Sequence of chain 1.C:
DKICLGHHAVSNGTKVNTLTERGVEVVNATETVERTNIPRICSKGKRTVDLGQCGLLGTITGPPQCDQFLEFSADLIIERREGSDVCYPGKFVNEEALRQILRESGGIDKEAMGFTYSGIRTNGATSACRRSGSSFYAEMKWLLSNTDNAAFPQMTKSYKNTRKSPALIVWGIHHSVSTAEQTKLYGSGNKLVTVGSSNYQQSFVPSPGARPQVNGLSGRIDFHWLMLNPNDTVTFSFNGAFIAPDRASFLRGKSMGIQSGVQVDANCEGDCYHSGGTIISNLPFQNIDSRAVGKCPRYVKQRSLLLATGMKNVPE

The small molecule below binds the protein below.
Small molecule (SMILES): CC(=O)N[C@H]1[C@H](O[C@H]2[C@H](O)[C@@H](NC(C)=O)CO[C@@H]2CO[C@@H]2O[C@@H](C)[C@@H](O)[C@@H](O)[C@@H]2O)O[C@H](CO)[C@@H](O[C@@H]2O[C@H](CO)[C@@H](O)[C@H](O)[C@@H]2O)[C@@H]1O

Binding-site contacts:
Ligand atom O4 contacts residue NAG1 of chain 1.Q at 4.2 Å.
Ligand atom N2 contacts residue ASN16 of chain 1.C at 3.1 Å (h-bond).
Ligand atom O5 contacts residue ASN16 of chain 1.C at 2.4 Å (h-bond).
Ligand atom C8 contacts residue ALA33 of chain 1.C at 4.2 Å (hydrophobic).
Ligand atom C8 contacts residue THR18 of chain 1.C at 3.8 Å.
Ligand atom C7 contacts residue ASN16 of chain 1.C at 4.0 Å.
Ligand atom C3 contacts residue NAG1 of chain 1.Q at 4.1 Å.
Ligand atom N2 contacts residue ASN32 of chain 1.C at 4.0 Å.
Ligand atom C8 contacts residue ASN32 of chain 1.C at 2.9 Å.
Ligand atom C5 contacts residue ASN16 of chain 1.C at 3.8 Å.
Ligand atom C1 contacts residue ASN16 of chain 1.C at 1.5 Å.
Ligand atom O7 contacts residue NAG1 of chain 1.Q at 4.3 Å.
Ligand atom C3 contacts residue ASN16 of chain 1.C at 4.0 Å.
Ligand atom C7 contacts residue ASN32 of chain 1.C at 3.6 Å.
Ligand atom O3 contacts residue NAG1 of chain 1.Q at 3.9 Å.
Ligand atom O7 contacts residue ASN32 of chain 1.C at 4.4 Å.
Ligand atom C2 contacts residue ASN16 of chain 1.C at 2.6 Å.
Ligand atom C4 contacts residue ASN16 of chain 1.C at 4.4 Å.